Binding-site contacts:
Ligand atom C6 contacts residue ASN159 of chain 2.A at 4.0 Å.
Ligand atom O5 contacts residue ASN159 of chain 2.A at 2.3 Å (h-bond).
Ligand atom C1 contacts residue ASN159 of chain 2.A at 1.4 Å.
Ligand atom O6 contacts residue THR157 of chain 2.A at 3.9 Å.
Ligand atom C1 contacts residue ASP158 of chain 2.A at 4.4 Å.
Ligand atom C2 contacts residue ASN159 of chain 2.A at 2.4 Å.
Ligand atom O7 contacts residue TYR145 of chain 2.A at 4.4 Å.
Ligand atom O3 contacts residue ASN159 of chain 2.A at 2.5 Å (h-bond).
Ligand atom O6 contacts residue ASN159 of chain 2.A at 3.7 Å.
Ligand atom C5 contacts residue ASN159 of chain 2.A at 3.1 Å.
Ligand atom C3 contacts residue ASN159 of chain 2.A at 2.7 Å.
Ligand atom C4 contacts residue ASN159 of chain 2.A at 3.0 Å.
Ligand atom O4 contacts residue ASN159 of chain 2.A at 4.5 Å.
Ligand atom N2 contacts residue ASN159 of chain 2.A at 3.8 Å.

This small molecule binds to this protein.
Small molecule (SMILES): CC(=O)N[C@H]1[C@@H](O[C@H]2[C@H](O)[C@@H](NC(C)=O)CO[C@@H]2CO)O[C@H](CO)[C@@H](O[C@@H]2O[C@H](CO)[C@@H](O)[C@H](O[C@H]3O[C@H](CO)[C@@H](O)[C@H](O)[C@@H]3O)[C@@H]2O)[C@@H]1O

Sequence of chain 2.A:
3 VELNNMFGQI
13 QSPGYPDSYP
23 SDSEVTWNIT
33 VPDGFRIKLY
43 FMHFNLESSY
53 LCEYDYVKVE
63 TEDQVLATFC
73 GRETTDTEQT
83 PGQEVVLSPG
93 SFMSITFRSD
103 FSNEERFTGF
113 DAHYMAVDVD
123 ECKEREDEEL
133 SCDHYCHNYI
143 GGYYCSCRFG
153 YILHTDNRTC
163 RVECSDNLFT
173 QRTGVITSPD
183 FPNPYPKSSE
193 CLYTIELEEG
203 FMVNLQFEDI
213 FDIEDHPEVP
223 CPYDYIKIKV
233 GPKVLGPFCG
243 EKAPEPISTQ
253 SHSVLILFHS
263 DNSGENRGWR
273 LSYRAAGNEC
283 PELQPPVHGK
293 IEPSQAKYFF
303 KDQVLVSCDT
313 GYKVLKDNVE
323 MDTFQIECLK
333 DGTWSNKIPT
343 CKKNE